The protein below binds the small molecule below.
Small molecule (SMILES): CC[C@H](C)[C@H](NC(=O)[C@H](C)N)C(=O)N[C@@H](Cc1ccccc1)C(=O)NCC(=O)N[C@H](C=O)CCC(=O)O

Sequence of chain 1.A:
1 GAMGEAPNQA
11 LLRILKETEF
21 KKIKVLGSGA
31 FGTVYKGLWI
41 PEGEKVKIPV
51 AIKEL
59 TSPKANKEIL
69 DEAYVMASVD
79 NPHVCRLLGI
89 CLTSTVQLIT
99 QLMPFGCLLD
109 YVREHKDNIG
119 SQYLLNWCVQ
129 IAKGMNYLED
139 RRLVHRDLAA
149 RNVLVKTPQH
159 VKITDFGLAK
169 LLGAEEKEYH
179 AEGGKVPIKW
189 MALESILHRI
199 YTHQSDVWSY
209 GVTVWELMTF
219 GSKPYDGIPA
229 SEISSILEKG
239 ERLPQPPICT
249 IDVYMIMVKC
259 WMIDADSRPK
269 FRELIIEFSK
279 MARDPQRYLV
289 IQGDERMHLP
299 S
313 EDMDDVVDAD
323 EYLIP

Binding-site contacts:
Ligand atom CD1 contacts residue 1121 of chain 1.D at 3.8 Å.
Ligand atom OE1 contacts residue SER193 of chain 1.A at 3.5 Å (h-bond).
Ligand atom C contacts residue VAL184 of chain 1.A at 3.6 Å (hydrophobic).
Ligand atom OE1 contacts residue ARG197 of chain 1.A at 3.8 Å.
Ligand atom CE1 contacts residue 1121 of chain 1.D at 2.5 Å.
Ligand atom CA contacts residue VAL184 of chain 1.A at 3.2 Å (hydrophobic).
Ligand atom CB contacts residue 1121 of chain 1.D at 3.9 Å.
Ligand atom N contacts residue VAL184 of chain 1.A at 3.5 Å (h-bond).
Ligand atom N contacts residue VAL184 of chain 1.A at 4.0 Å.
Ligand atom CG contacts residue VAL184 of chain 1.A at 4.0 Å (hydrophobic).
Ligand atom CA contacts residue ILE186 of chain 1.A at 4.0 Å (hydrophobic).
Ligand atom CG1 contacts residue LYS187 of chain 1.A at 3.6 Å.
Ligand atom CB contacts residue LYS187 of chain 1.A at 3.9 Å.
Ligand atom O contacts residue ILE186 of chain 1.A at 3.9 Å.
Ligand atom OE1 contacts residue VAL184 of chain 1.A at 3.9 Å.
Ligand atom CG2 contacts residue ILE186 of chain 1.A at 3.1 Å (hydrophobic).
Ligand atom O contacts residue PRO185 of chain 1.A at 3.9 Å.
Ligand atom CE2 contacts residue 1121 of chain 1.D at 2.4 Å.
Ligand atom OE1 contacts residue ILE194 of chain 1.A at 4.0 Å.
Ligand atom CG1 contacts residue TRP188 of chain 1.A at 3.3 Å (hydrophobic).
Ligand atom CB contacts residue PRO185 of chain 1.A at 4.0 Å (hydrophobic).
Ligand atom CG2 contacts residue PRO185 of chain 1.A at 3.9 Å (hydrophobic).
Ligand atom C contacts residue VAL184 of chain 1.A at 4.1 Å (hydrophobic).
Ligand atom CB contacts residue ILE186 of chain 1.A at 3.6 Å (hydrophobic).
Ligand atom O contacts residue PRO185 of chain 1.A at 2.9 Å.
Ligand atom CD2 contacts residue 1121 of chain 1.D at 3.7 Å.
Ligand atom OE2 contacts residue ARG197 of chain 1.A at 2.7 Å (salt-bridge).
Ligand atom CB contacts residue ILE186 of chain 1.A at 3.8 Å (hydrophobic).
Ligand atom CD2 contacts residue LYS183 of chain 1.A at 3.7 Å.
Ligand atom O contacts residue VAL184 of chain 1.A at 3.7 Å.
Ligand atom CB contacts residue LYS183 of chain 1.A at 3.7 Å.
Ligand atom CG2 contacts residue LYS187 of chain 1.A at 3.0 Å.
Ligand atom CD1 contacts residue LYS187 of chain 1.A at 3.2 Å.
Ligand atom O contacts residue ILE186 of chain 1.A at 2.9 Å.
Ligand atom C contacts residue ILE186 of chain 1.A at 3.9 Å (hydrophobic).
Ligand atom C contacts residue PRO185 of chain 1.A at 3.8 Å (hydrophobic).
Ligand atom CZ contacts residue 1121 of chain 1.D at 1.4 Å.
Ligand atom OE1 contacts residue MET189 of chain 1.A at 3.8 Å.
Ligand atom N contacts residue LYS183 of chain 1.A at 3.8 Å.
Ligand atom CD contacts residue ARG197 of chain 1.A at 3.8 Å.